A protein and the small-molecule ligand that binds it are described below.
Small molecule (SMILES): Nc1ncnc2c1ncn2[C@@H]1O[C@H](COP(=O)(O)OP(=O)(O)OP(O)(O)=S)[C@@H](O)[C@H]1O

Binding-site contacts:
Ligand atom N6 contacts residue LEU449 of chain 1.D at 3.4 Å.
Ligand atom O2A contacts residue GLY482 of chain 1.D at 3.2 Å.
Ligand atom O2G contacts residue PRO481 of chain 1.D at 3.3 Å.
Ligand atom O1A contacts residue GLY484 of chain 1.D at 3.2 Å.
Ligand atom O1A contacts residue LEU487 of chain 1.D at 3.0 Å (h-bond).
Ligand atom O3B contacts residue GLY482 of chain 1.D at 2.8 Å (h-bond).
Ligand atom C8 contacts residue ALA703 of chain 1.D at 3.4 Å (hydrophobic).
Ligand atom O2B contacts residue LYS485 of chain 1.D at 3.1 Å (salt-bridge).
Ligand atom O1B contacts residue LYS485 of chain 1.D at 3.0 Å (salt-bridge).
Ligand atom PB contacts residue GLY482 of chain 1.D at 3.3 Å.
Ligand atom O3A contacts residue ARG704 of chain 1.D at 2.4 Å (salt-bridge).
Ligand atom O3G contacts residue ARG704 of chain 1.D at 3.0 Å (salt-bridge).
Ligand atom N3 contacts residue ARG639 of chain 1.D at 3.0 Å (salt-bridge).
Ligand atom O1B contacts residue GLY482 of chain 1.D at 2.8 Å (h-bond).
Ligand atom C1' contacts residue ARG639 of chain 1.D at 3.4 Å.
Ligand atom O3B contacts residue PRO481 of chain 1.D at 3.3 Å.
Ligand atom O1A contacts residue THR486 of chain 1.D at 3.3 Å.
Ligand atom O2G contacts residue ARG704 of chain 1.D at 3.2 Å (salt-bridge).
Ligand atom O3A contacts residue THR486 of chain 1.D at 3.0 Å (h-bond).
Ligand atom C5' contacts residue ARG704 of chain 1.D at 3.5 Å.
Ligand atom PB contacts residue LYS485 of chain 1.D at 3.4 Å.
Ligand atom PA contacts residue ARG704 of chain 1.D at 3.3 Å.
Ligand atom PG contacts residue ARG704 of chain 1.D at 3.4 Å.
Ligand atom S1G contacts residue GLU567 of chain 1.D at 3.3 Å (salt-bridge).
Ligand atom O1B contacts residue VAL483 of chain 1.D at 2.6 Å (h-bond).
Ligand atom O5' contacts residue ARG704 of chain 1.D at 2.9 Å (salt-bridge).
Ligand atom O3G contacts residue THR486 of chain 1.D at 2.3 Å (h-bond).
Ligand atom N6 contacts residue TYR627 of chain 1.D at 2.8 Å (h-bond).
Ligand atom PB contacts residue ARG704 of chain 1.D at 3.3 Å.
Ligand atom S1G contacts residue LYS485 of chain 1.D at 3.1 Å (salt-bridge).
Ligand atom O2B contacts residue THR486 of chain 1.D at 2.3 Å (h-bond).
Ligand atom O2A contacts residue GLY484 of chain 1.D at 2.5 Å (h-bond).
Ligand atom N7 contacts residue TYR627 of chain 1.D at 3.0 Å (h-bond).
Ligand atom O2G contacts residue ARG267 of chain 1.H at 2.4 Å (salt-bridge).
Ligand atom O1B contacts residue GLY484 of chain 1.D at 3.0 Å (h-bond).
Ligand atom O3B contacts residue ARG704 of chain 1.D at 2.5 Å (salt-bridge).
Ligand atom O2A contacts residue VAL483 of chain 1.D at 2.9 Å (h-bond).
Ligand atom PB contacts residue THR486 of chain 1.D at 3.2 Å.
Ligand atom O2' contacts residue SER432 of chain 1.D at 2.3 Å (h-bond).
Ligand atom O3G contacts residue ARG267 of chain 1.H at 3.4 Å (salt-bridge).

Sequence of chain 1.D:
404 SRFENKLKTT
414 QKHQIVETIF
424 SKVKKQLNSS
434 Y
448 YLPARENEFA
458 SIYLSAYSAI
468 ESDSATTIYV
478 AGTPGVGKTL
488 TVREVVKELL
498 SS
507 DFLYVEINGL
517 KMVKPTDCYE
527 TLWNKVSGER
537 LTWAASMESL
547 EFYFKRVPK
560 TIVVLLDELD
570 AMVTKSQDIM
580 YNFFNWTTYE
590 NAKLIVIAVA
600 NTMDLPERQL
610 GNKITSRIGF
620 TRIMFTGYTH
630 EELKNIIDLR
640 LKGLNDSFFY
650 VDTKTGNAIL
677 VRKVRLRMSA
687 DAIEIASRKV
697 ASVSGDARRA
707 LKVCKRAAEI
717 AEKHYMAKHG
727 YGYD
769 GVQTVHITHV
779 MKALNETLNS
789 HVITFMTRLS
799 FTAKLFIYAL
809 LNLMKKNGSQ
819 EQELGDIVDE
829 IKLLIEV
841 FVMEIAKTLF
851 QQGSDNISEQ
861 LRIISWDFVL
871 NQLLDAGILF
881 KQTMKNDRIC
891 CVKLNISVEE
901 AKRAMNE

Sequence of chain 1.H:
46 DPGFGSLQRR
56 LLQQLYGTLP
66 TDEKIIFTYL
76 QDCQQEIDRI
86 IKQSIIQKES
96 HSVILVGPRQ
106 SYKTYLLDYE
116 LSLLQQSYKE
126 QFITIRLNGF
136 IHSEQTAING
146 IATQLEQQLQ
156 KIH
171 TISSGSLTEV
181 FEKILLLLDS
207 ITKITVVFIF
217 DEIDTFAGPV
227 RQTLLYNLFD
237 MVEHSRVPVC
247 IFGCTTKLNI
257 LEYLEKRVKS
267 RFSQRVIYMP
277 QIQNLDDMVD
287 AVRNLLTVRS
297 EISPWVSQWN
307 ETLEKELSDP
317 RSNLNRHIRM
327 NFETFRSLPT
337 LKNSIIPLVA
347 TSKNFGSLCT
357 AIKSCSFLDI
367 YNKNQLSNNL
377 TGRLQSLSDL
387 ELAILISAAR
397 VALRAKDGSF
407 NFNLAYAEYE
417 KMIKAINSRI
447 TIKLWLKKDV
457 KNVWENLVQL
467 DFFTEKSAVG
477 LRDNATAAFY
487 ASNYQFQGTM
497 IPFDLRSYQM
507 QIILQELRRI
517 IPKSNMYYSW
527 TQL